Sequence of chain 13.A:
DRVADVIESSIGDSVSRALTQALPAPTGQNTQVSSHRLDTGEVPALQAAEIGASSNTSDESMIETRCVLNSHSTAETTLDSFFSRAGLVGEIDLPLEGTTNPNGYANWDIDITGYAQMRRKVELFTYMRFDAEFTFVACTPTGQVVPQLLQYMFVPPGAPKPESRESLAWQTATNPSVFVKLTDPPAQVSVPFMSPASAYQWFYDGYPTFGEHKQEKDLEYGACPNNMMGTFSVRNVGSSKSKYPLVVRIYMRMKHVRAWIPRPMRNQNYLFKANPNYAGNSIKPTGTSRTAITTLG

Sequence of chain 14.C:
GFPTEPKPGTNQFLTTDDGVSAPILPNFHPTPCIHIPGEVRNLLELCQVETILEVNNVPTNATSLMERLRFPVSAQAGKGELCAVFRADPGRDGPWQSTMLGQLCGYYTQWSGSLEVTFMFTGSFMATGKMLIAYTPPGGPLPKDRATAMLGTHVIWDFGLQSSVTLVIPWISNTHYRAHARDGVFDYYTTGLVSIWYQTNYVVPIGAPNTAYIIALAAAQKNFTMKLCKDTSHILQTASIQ

This small molecule binds to this protein.
Small molecule (SMILES): Cc1cc(CCCCCCCOc2ccc(C3=NCCO3)cc2)on1

Sequence of chain 13.C:
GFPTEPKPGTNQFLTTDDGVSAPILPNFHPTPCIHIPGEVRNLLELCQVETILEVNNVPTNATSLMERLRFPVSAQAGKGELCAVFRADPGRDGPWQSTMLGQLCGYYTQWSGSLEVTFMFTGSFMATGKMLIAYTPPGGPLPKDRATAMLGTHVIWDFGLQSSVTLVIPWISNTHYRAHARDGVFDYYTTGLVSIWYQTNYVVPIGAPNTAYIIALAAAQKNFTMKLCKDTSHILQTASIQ

Binding-site contacts:
Ligand atom C4B contacts residue TRP203 of chain 13.A at 3.6 Å (hydrophobic).
Ligand atom C4C contacts residue VAL192 of chain 13.A at 3.5 Å (hydrophobic).
Ligand atom C5B contacts residue ILE113 of chain 13.A at 3.5 Å (hydrophobic).
Ligand atom C5 contacts residue PHE233 of chain 13.A at 3.9 Å (hydrophobic).
Ligand atom C4B contacts residue ASN228 of chain 13.A at 4.0 Å.
Ligand atom C2A contacts residue TRP203 of chain 13.A at 3.6 Å (hydrophobic).
Ligand atom C2B contacts residue TRP203 of chain 13.A at 4.1 Å (hydrophobic).
Ligand atom N3A contacts residue ASP112 of chain 13.A at 2.8 Å (salt-bridge).
Ligand atom N2 contacts residue PHE155 of chain 13.A at 3.6 Å.
Ligand atom N3A contacts residue ILE113 of chain 13.A at 3.7 Å.
Ligand atom C5A contacts residue ASN228 of chain 13.A at 4.0 Å.
Ligand atom C5C contacts residue ILE111 of chain 13.A at 3.7 Å (hydrophobic).
Ligand atom C31 contacts residue ILE24 of chain 13.C at 3.6 Å (hydrophobic).
Ligand atom C3 contacts residue PHE155 of chain 13.A at 4.0 Å (hydrophobic).
Ligand atom C5B contacts residue ILE111 of chain 13.A at 4.0 Å (hydrophobic).
Ligand atom N2 contacts residue PHE233 of chain 13.A at 3.8 Å.
Ligand atom O1 contacts residue PHE155 of chain 13.A at 3.5 Å.
Ligand atom C4 contacts residue ILE24 of chain 13.C at 4.0 Å (hydrophobic).
Ligand atom O1 contacts residue PHE233 of chain 13.A at 3.1 Å.
Ligand atom C4C contacts residue PHE135 of chain 13.A at 3.7 Å (hydrophobic).
Ligand atom C5 contacts residue PHE155 of chain 13.A at 3.9 Å (hydrophobic).
Ligand atom C4A contacts residue ASP112 of chain 13.A at 3.0 Å.
Ligand atom C3C contacts residue PHE135 of chain 13.A at 3.8 Å (hydrophobic).
Ligand atom C2B contacts residue TYR201 of chain 13.A at 3.4 Å (hydrophobic).
Ligand atom C3B contacts residue TRP203 of chain 13.A at 3.2 Å (hydrophobic).
Ligand atom C5B contacts residue ASP112 of chain 13.A at 3.9 Å.
Ligand atom O1B contacts residue MET230 of chain 13.A at 4.0 Å.
Ligand atom C2C contacts residue VAL192 of chain 13.A at 3.7 Å (hydrophobic).
Ligand atom C5C contacts residue PHE135 of chain 13.A at 3.5 Å (hydrophobic).
Ligand atom C31 contacts residue PRO177 of chain 13.A at 3.9 Å (hydrophobic).
Ligand atom O1B contacts residue TYR201 of chain 13.A at 3.4 Å.
Ligand atom C31 contacts residue VAL179 of chain 13.A at 3.5 Å (hydrophobic).
Ligand atom C3B contacts residue ASN228 of chain 13.A at 4.0 Å.
Ligand atom C7C contacts residue MET230 of chain 13.A at 4.1 Å (hydrophobic).
Ligand atom O1A contacts residue ASN228 of chain 13.A at 3.7 Å.
Ligand atom C6C contacts residue TYR201 of chain 13.A at 4.0 Å (hydrophobic).
Ligand atom C4A contacts residue THR114 of chain 13.A at 3.6 Å.
Ligand atom O1A contacts residue TRP203 of chain 13.A at 3.3 Å.
Ligand atom C4 contacts residue VAL190 of chain 13.A at 3.8 Å (hydrophobic).
Ligand atom C6B contacts residue ILE113 of chain 13.A at 4.0 Å (hydrophobic).